Sequence of chain 1.FB:
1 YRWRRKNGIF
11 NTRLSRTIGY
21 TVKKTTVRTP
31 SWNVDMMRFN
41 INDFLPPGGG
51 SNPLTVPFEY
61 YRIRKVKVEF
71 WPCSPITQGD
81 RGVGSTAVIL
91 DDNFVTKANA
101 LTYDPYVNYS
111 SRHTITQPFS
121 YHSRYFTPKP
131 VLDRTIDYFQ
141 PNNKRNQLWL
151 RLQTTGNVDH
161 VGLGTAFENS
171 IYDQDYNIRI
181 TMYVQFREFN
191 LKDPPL

This protein binds this small molecule.
Small molecule (SMILES): Nc1ccn([C@H]2C[C@H](O[P](=O)(O)OC[C@H]3O[C@@H](n4cnc5c(=O)[nH]c(N)nc54)C[C@@H]3O[P](=O)(O)OC[C@H]3O[C@@H](n4cnc5c(=O)[nH]c(N)nc54)C[C@@H]3O)[C@@H](CO[P](=O)(O)O[C@H]3C[C@H](n4ccc(N)nc4=O)O[C@@H]3COP(=O)=O)O2)c(=O)n1

Binding-site contacts:
Ligand atom O6 contacts residue TYR125 of chain 1.FA at 4.2 Å.
Ligand atom P contacts residue ARG13 of chain 1.FA at 3.4 Å.
Ligand atom C8 contacts residue LYS67 of chain 1.FA at 3.3 Å.
Ligand atom C6 contacts residue TYR125 of chain 1.FA at 4.0 Å (hydrophobic).
Ligand atom C3' contacts residue TYR183 of chain 1.FA at 3.7 Å (hydrophobic).
Ligand atom OP1 contacts residue ARG13 of chain 1.FA at 3.9 Å.
Ligand atom C6 contacts residue LYS67 of chain 1.FA at 3.8 Å.
Ligand atom C2 contacts residue TYR125 of chain 1.FA at 3.7 Å (hydrophobic).
Ligand atom P contacts residue ARG112 of chain 1.EA at 3.9 Å.
Ligand atom C4 contacts residue TYR125 of chain 1.FA at 4.0 Å (hydrophobic).
Ligand atom O6 contacts residue SER123 of chain 1.FA at 3.9 Å.
Ligand atom P contacts residue THR114 of chain 1.EA at 3.2 Å.
Ligand atom O3' contacts residue THR114 of chain 1.EA at 3.7 Å.
Ligand atom OP2 contacts residue THR114 of chain 1.EA at 2.3 Å (h-bond).
Ligand atom OP1 contacts residue TRP71 of chain 1.FA at 3.4 Å.
Ligand atom C5' contacts residue TRP71 of chain 1.FA at 3.7 Å (hydrophobic).
Ligand atom C2' contacts residue LYS67 of chain 1.FA at 3.7 Å.
Ligand atom P contacts residue TYR121 of chain 1.FA at 4.2 Å.
Ligand atom O3' contacts residue ASN11 of chain 1.FA at 3.5 Å (h-bond).
Ligand atom C5 contacts residue LYS67 of chain 1.FA at 4.0 Å.
Ligand atom OP2 contacts residue ARG112 of chain 1.EA at 2.5 Å (salt-bridge).
Ligand atom O3' contacts residue ARG13 of chain 1.FA at 4.0 Å.
Ligand atom O5' contacts residue TYR183 of chain 1.FA at 4.0 Å.
Ligand atom OP1 contacts residue LYS6 of chain 1.FB at 3.9 Å.
Ligand atom OP2 contacts residue TYR121 of chain 1.FA at 3.1 Å.
Ligand atom O6 contacts residue LYS67 of chain 1.FA at 4.1 Å.
Ligand atom OP2 contacts residue ARG13 of chain 1.FA at 2.2 Å (salt-bridge).
Ligand atom C3' contacts residue ARG13 of chain 1.FA at 4.1 Å.
Ligand atom OP1 contacts residue THR114 of chain 1.EA at 3.5 Å (h-bond).
Ligand atom N7 contacts residue LYS67 of chain 1.FA at 3.0 Å (salt-bridge).
Ligand atom C5 contacts residue TYR125 of chain 1.FA at 4.0 Å (hydrophobic).
Ligand atom C4' contacts residue ASN11 of chain 1.FA at 4.2 Å.
Ligand atom N3 contacts residue TYR125 of chain 1.FA at 3.8 Å.
Ligand atom N1 contacts residue TYR125 of chain 1.FA at 4.0 Å.
Ligand atom N9 contacts residue TYR125 of chain 1.FA at 4.0 Å.
Ligand atom N2 contacts residue TYR125 of chain 1.FA at 3.8 Å.
Ligand atom OP2 contacts residue TYR183 of chain 1.FA at 3.2 Å.
Ligand atom C2' contacts residue TYR125 of chain 1.FA at 3.8 Å (hydrophobic).
Ligand atom C8 contacts residue TYR183 of chain 1.FA at 3.7 Å (hydrophobic).
Ligand atom C2' contacts residue TYR183 of chain 1.FA at 3.9 Å (hydrophobic).

Sequence of chain 1.FA:
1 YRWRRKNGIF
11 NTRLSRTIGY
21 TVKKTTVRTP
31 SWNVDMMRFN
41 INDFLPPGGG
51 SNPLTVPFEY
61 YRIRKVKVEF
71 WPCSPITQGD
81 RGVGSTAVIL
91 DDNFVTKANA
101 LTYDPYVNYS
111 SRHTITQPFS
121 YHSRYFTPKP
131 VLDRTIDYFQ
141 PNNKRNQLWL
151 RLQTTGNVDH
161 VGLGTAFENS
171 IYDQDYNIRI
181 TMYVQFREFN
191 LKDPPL

Sequence of chain 1.EA:
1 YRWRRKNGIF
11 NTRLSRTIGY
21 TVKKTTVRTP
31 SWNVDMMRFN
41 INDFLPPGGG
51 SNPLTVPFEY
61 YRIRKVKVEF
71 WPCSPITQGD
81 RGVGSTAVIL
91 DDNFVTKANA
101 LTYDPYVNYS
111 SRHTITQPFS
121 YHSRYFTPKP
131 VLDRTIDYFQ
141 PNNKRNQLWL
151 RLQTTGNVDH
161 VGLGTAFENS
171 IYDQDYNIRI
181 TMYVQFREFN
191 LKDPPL